Sequence of chain 1.A:
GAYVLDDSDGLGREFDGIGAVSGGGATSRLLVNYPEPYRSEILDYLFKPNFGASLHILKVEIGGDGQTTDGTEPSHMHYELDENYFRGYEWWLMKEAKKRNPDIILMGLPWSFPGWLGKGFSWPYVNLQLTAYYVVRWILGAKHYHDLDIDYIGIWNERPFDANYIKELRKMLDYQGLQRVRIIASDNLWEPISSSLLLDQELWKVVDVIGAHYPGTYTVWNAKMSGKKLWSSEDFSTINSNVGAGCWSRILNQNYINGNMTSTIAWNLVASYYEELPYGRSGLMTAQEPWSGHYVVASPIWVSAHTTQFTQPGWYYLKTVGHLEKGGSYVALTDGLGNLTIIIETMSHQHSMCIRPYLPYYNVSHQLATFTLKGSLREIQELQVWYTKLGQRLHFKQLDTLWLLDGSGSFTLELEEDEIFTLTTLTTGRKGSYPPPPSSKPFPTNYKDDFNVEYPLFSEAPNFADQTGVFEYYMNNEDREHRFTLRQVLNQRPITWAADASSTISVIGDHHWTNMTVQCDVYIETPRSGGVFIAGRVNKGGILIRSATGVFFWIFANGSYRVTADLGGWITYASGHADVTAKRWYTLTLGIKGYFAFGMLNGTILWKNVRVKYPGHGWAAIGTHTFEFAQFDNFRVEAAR

A protein and the small-molecule ligand that binds it are described below.
Small molecule (SMILES): CC(=O)N[C@H]1[C@H](O[C@H]2[C@H](O)[C@@H](NC(C)=O)CO[C@@H]2CO)O[C@H](CO)[C@@H](O[C@@H]2O[C@H](CO)[C@@H](O)[C@H](O)[C@@H]2O)[C@@H]1O

Binding-site contacts:
Ligand atom C6 contacts residue GLY609 of chain 1.A at 4.1 Å.
Ligand atom C8 contacts residue TYR610 of chain 1.A at 4.0 Å (hydrophobic).
Ligand atom C3 contacts residue TYR629 of chain 1.A at 3.7 Å (hydrophobic).
Ligand atom C4 contacts residue TYR629 of chain 1.A at 4.1 Å (hydrophobic).
Ligand atom C7 contacts residue ASN530 of chain 1.A at 3.4 Å.
Ligand atom C8 contacts residue ARG656 of chain 1.A at 3.2 Å.
Ligand atom N2 contacts residue TYR629 of chain 1.A at 4.4 Å.
Ligand atom C2 contacts residue ASN530 of chain 1.A at 2.4 Å.
Ligand atom C6 contacts residue LYS608 of chain 1.A at 4.3 Å.
Ligand atom C4 contacts residue ASN530 of chain 1.A at 4.2 Å.
Ligand atom C8 contacts residue TYR629 of chain 1.A at 4.5 Å (hydrophobic).
Ligand atom C5 contacts residue ASN530 of chain 1.A at 3.7 Å.
Ligand atom C1 contacts residue LYS608 of chain 1.A at 4.3 Å.
Ligand atom C2 contacts residue TYR629 of chain 1.A at 4.2 Å (hydrophobic).
Ligand atom O5 contacts residue GLY609 of chain 1.A at 3.6 Å.
Ligand atom N2 contacts residue THR529 of chain 1.A at 4.0 Å.
Ligand atom C1 contacts residue TYR629 of chain 1.A at 4.1 Å (hydrophobic).
Ligand atom O4 contacts residue TYR629 of chain 1.A at 4.1 Å.
Ligand atom O7 contacts residue ASN530 of chain 1.A at 3.2 Å (h-bond).
Ligand atom O5 contacts residue ASN530 of chain 1.A at 2.4 Å (h-bond).
Ligand atom O7 contacts residue TYR629 of chain 1.A at 4.2 Å.
Ligand atom C5 contacts residue TYR629 of chain 1.A at 3.9 Å (hydrophobic).
Ligand atom C7 contacts residue ALA655 of chain 1.A at 4.4 Å (hydrophobic).
Ligand atom O5 contacts residue LYS608 of chain 1.A at 3.5 Å.
Ligand atom C7 contacts residue ARG656 of chain 1.A at 4.4 Å.
Ligand atom C1 contacts residue GLY609 of chain 1.A at 4.1 Å.
Ligand atom C7 contacts residue THR529 of chain 1.A at 4.0 Å.
Ligand atom C3 contacts residue ASN530 of chain 1.A at 3.8 Å.
Ligand atom N2 contacts residue ASN530 of chain 1.A at 2.9 Å (h-bond).
Ligand atom C1 contacts residue ASN530 of chain 1.A at 1.4 Å.
Ligand atom C5 contacts residue GLY609 of chain 1.A at 4.0 Å.
Ligand atom O5 contacts residue TYR629 of chain 1.A at 4.4 Å.
Ligand atom O7 contacts residue ALA655 of chain 1.A at 3.4 Å.
Ligand atom O6 contacts residue LYS608 of chain 1.A at 4.0 Å.
Ligand atom C8 contacts residue THR529 of chain 1.A at 3.9 Å.